Sequence of chain 1.A:
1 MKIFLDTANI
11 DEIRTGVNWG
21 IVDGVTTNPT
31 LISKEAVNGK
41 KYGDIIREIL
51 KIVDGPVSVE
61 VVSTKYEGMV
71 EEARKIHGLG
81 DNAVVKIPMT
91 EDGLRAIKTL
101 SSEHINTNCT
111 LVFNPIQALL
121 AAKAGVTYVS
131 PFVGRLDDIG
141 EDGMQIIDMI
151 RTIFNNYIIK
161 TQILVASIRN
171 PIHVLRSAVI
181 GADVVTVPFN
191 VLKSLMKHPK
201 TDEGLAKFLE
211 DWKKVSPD

The protein below binds the small molecule below.
Small molecule (SMILES): O=C[C@H](O)[C@H](O)COP(=O)(O)O

Sequence of chain 1.B:
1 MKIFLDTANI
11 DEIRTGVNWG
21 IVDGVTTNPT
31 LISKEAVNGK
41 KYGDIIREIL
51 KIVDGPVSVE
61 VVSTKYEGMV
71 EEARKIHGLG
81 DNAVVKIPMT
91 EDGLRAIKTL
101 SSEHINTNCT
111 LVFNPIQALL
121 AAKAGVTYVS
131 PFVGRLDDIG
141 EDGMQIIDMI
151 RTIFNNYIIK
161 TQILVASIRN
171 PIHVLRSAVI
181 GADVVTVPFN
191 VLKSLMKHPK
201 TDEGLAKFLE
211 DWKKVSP

Binding-site contacts:
Ligand atom P contacts residue SER167 of chain 1.A at 3.6 Å.
Ligand atom O2 contacts residue LYS86 of chain 1.A at 4.0 Å.
Ligand atom O4 contacts residue SER167 of chain 1.A at 3.8 Å.
Ligand atom C4 contacts residue PHE132 of chain 1.A at 3.7 Å (hydrophobic).
Ligand atom C3 contacts residue PHE132 of chain 1.A at 4.4 Å (hydrophobic).
Ligand atom O1 contacts residue LYS86 of chain 1.A at 2.7 Å (salt-bridge).
Ligand atom O2P contacts residue ARG135 of chain 1.A at 2.8 Å (salt-bridge).
Ligand atom C1 contacts residue ALA166 of chain 1.A at 4.1 Å (hydrophobic).
Ligand atom O1P contacts residue ARG135 of chain 1.A at 3.2 Å (salt-bridge).
Ligand atom O3 contacts residue SER167 of chain 1.A at 2.9 Å (h-bond).
Ligand atom C2 contacts residue LYS86 of chain 1.A at 4.3 Å.
Ligand atom O1P contacts residue LYS207 of chain 1.B at 4.5 Å.
Ligand atom C3 contacts residue ASP6 of chain 1.A at 3.2 Å.
Ligand atom C2 contacts residue ASP6 of chain 1.A at 3.9 Å.
Ligand atom C2 contacts residue ALA166 of chain 1.A at 4.5 Å (hydrophobic).
Ligand atom O2P contacts residue PHE132 of chain 1.A at 3.9 Å.
Ligand atom O3P contacts residue SER167 of chain 1.A at 3.6 Å.
Ligand atom O2P contacts residue SER167 of chain 1.A at 2.6 Å (h-bond).
Ligand atom O1 contacts residue PHE132 of chain 1.A at 4.3 Å.
Ligand atom O1 contacts residue ALA166 of chain 1.A at 4.0 Å.
Ligand atom P contacts residue ARG135 of chain 1.A at 3.8 Å.
Ligand atom O2 contacts residue PHE132 of chain 1.A at 3.9 Å.
Ligand atom O2 contacts residue ASN28 of chain 1.A at 3.7 Å.
Ligand atom O3 contacts residue ALA166 of chain 1.A at 3.9 Å.
Ligand atom C2 contacts residue PHE132 of chain 1.A at 3.5 Å (hydrophobic).
Ligand atom O2P contacts residue ARG169 of chain 1.A at 4.0 Å.
Ligand atom C4 contacts residue SER167 of chain 1.A at 4.2 Å.
Ligand atom O1 contacts residue ASP6 of chain 1.A at 4.5 Å.
Ligand atom C3 contacts residue SER167 of chain 1.A at 4.1 Å.
Ligand atom P contacts residue ARG169 of chain 1.A at 4.4 Å.
Ligand atom C1 contacts residue LYS86 of chain 1.A at 3.4 Å.
Ligand atom C1 contacts residue ASP6 of chain 1.A at 3.4 Å.
Ligand atom C4 contacts residue ARG135 of chain 1.A at 4.2 Å.
Ligand atom O3 contacts residue ASP6 of chain 1.A at 2.9 Å (salt-bridge).
Ligand atom O3P contacts residue ARG169 of chain 1.A at 3.4 Å (salt-bridge).
Ligand atom C1 contacts residue PHE132 of chain 1.A at 4.4 Å (hydrophobic).
Ligand atom O1 contacts residue THR110 of chain 1.A at 4.4 Å.